Sequence of chain 1.A:
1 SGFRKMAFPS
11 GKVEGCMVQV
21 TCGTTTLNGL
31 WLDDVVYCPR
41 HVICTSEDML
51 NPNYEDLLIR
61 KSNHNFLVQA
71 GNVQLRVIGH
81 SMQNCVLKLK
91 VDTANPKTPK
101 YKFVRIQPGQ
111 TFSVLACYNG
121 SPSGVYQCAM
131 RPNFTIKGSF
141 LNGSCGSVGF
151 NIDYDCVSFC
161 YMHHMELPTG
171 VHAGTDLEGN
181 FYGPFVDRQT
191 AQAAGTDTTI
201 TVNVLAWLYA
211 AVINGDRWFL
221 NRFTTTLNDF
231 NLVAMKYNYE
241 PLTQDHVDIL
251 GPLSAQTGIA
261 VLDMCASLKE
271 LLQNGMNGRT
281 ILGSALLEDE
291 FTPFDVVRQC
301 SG

Sequence of chain 1.B:
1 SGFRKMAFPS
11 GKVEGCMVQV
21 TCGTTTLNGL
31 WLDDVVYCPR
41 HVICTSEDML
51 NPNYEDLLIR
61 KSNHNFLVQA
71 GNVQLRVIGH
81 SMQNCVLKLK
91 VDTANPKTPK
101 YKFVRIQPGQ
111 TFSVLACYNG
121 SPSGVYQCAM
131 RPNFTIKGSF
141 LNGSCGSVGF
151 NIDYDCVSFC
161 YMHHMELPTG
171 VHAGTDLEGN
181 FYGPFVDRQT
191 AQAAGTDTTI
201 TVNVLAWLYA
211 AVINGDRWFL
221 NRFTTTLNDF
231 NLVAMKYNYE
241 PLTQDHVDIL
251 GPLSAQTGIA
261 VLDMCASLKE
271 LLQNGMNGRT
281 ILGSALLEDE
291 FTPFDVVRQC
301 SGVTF

The protein below binds the small molecule below.
Small molecule (SMILES): O=C1C[C@]2(CCOc3ccc(Cl)cc32)C(=O)N1c1cncc2ccccc12

Binding-site contacts:
Ligand atom CL contacts residue HIS41 of chain 1.A at 3.3 Å.
Ligand atom CL contacts residue ASP187 of chain 1.A at 3.8 Å.
Ligand atom C13 contacts residue GLU166 of chain 1.A at 3.7 Å.
Ligand atom O2 contacts residue MET165 of chain 1.A at 3.3 Å.
Ligand atom O1 contacts residue CYS145 of chain 1.A at 3.2 Å (h-bond).
Ligand atom CL contacts residue HIS164 of chain 1.A at 3.6 Å.
Ligand atom N1 contacts residue SER144 of chain 1.A at 3.5 Å (h-bond).
Ligand atom C3 contacts residue GLN189 of chain 1.A at 3.9 Å.
Ligand atom O contacts residue GLN189 of chain 1.A at 3.3 Å.
Ligand atom CL contacts residue MET165 of chain 1.A at 3.9 Å.
Ligand atom C7 contacts residue CYS145 of chain 1.A at 3.7 Å (hydrophobic).
Ligand atom N1 contacts residue HIS163 of chain 1.A at 2.6 Å (h-bond).
Ligand atom C14 contacts residue ASN142 of chain 1.A at 4.0 Å.
Ligand atom C20 contacts residue HIS41 of chain 1.A at 3.8 Å.
Ligand atom O2 contacts residue GLU166 of chain 1.A at 3.1 Å (salt-bridge).
Ligand atom C contacts residue HIS164 of chain 1.A at 3.9 Å.
Ligand atom N contacts residue CYS145 of chain 1.A at 3.8 Å.
Ligand atom C12 contacts residue HIS163 of chain 1.A at 3.7 Å.
Ligand atom C14 contacts residue GLU166 of chain 1.A at 3.3 Å.
Ligand atom C11 contacts residue HIS163 of chain 1.A at 3.1 Å.
Ligand atom C13 contacts residue LEU141 of chain 1.A at 3.8 Å (hydrophobic).
Ligand atom C14 contacts residue PHE140 of chain 1.A at 3.6 Å (hydrophobic).
Ligand atom C2 contacts residue GLN189 of chain 1.A at 3.5 Å.
Ligand atom C14 contacts residue LEU141 of chain 1.A at 3.9 Å (hydrophobic).
Ligand atom C12 contacts residue LEU141 of chain 1.A at 3.8 Å (hydrophobic).
Ligand atom C9 contacts residue MET165 of chain 1.A at 4.0 Å (hydrophobic).
Ligand atom C8 contacts residue CYS145 of chain 1.A at 3.2 Å (hydrophobic).
Ligand atom C12 contacts residue GLU166 of chain 1.A at 3.6 Å.
Ligand atom C12 contacts residue PHE140 of chain 1.A at 3.5 Å (hydrophobic).
Ligand atom C17 contacts residue ASN142 of chain 1.A at 3.6 Å.
Ligand atom C7 contacts residue HIS41 of chain 1.A at 4.0 Å.
Ligand atom C contacts residue MET165 of chain 1.A at 3.6 Å (hydrophobic).
Ligand atom O1 contacts residue ASN142 of chain 1.A at 3.5 Å (h-bond).
Ligand atom N1 contacts residue PHE140 of chain 1.A at 3.8 Å.
Ligand atom C13 contacts residue PHE140 of chain 1.A at 4.0 Å (hydrophobic).
Ligand atom C16 contacts residue ASN142 of chain 1.A at 3.8 Å.
Ligand atom C20 contacts residue MET165 of chain 1.A at 3.6 Å (hydrophobic).
Ligand atom C11 contacts residue GLU166 of chain 1.A at 4.0 Å.
Ligand atom O1 contacts residue GLY143 of chain 1.A at 3.6 Å.
Ligand atom C20 contacts residue HIS164 of chain 1.A at 3.3 Å.